Sequence of chain 1.A:
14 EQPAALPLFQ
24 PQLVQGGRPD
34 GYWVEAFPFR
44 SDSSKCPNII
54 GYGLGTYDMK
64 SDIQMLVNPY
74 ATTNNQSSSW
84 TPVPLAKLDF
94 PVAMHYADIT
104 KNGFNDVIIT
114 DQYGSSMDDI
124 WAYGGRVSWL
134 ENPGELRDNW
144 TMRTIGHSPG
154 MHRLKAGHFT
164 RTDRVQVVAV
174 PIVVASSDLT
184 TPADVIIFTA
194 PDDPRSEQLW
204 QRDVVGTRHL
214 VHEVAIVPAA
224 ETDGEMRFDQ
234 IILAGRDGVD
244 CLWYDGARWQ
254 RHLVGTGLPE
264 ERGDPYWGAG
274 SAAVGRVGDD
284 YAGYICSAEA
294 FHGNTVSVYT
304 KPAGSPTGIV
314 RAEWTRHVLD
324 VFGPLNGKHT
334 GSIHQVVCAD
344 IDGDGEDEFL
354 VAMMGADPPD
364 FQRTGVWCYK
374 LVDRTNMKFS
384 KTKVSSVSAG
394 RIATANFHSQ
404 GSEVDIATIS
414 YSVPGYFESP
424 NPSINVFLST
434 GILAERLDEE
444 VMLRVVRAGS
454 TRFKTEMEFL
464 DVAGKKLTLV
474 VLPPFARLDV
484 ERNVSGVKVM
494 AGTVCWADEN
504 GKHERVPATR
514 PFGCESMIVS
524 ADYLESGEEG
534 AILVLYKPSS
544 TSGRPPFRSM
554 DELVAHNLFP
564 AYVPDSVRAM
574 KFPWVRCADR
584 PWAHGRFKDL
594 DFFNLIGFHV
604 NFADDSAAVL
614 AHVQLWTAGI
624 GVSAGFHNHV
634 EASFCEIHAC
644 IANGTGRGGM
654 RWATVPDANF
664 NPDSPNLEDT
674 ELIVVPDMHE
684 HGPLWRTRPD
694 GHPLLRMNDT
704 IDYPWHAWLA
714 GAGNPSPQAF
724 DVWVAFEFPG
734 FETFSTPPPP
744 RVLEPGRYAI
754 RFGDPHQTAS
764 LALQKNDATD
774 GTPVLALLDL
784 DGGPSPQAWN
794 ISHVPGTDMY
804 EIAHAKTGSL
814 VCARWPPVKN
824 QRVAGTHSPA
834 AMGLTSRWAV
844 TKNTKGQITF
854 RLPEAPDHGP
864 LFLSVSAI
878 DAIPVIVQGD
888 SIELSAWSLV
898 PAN

Binding-site contacts:
Ligand atom C1 contacts residue TRP619 of chain 1.A at 4.4 Å (hydrophobic).
Ligand atom C4 contacts residue TRP619 of chain 1.A at 4.2 Å (hydrophobic).
Ligand atom C2 contacts residue GLU639 of chain 1.A at 3.7 Å.
Ligand atom O6 contacts residue PHE590 of chain 1.A at 4.2 Å.
Ligand atom C4 contacts residue ALA627 of chain 1.A at 4.2 Å (hydrophobic).
Ligand atom O5 contacts residue HIS630 of chain 1.A at 4.0 Å.
Ligand atom C4 contacts residue HIS630 of chain 1.A at 4.3 Å.
Ligand atom O3 contacts residue TRP726 of chain 1.A at 3.2 Å (h-bond).
Ligand atom O6 contacts residue HIS630 of chain 1.A at 4.1 Å.
Ligand atom C5 contacts residue ALA627 of chain 1.A at 4.1 Å (hydrophobic).
Ligand atom C6 contacts residue TRP619 of chain 1.A at 4.3 Å (hydrophobic).
Ligand atom C2 contacts residue HIS641 of chain 1.A at 4.0 Å.
Ligand atom O6 contacts residue ALA627 of chain 1.A at 2.8 Å (h-bond).
Ligand atom C1 contacts residue ZN1 of chain 1.D at 4.0 Å.
Ligand atom O6 contacts residue PHE595 of chain 1.A at 4.4 Å.
Ligand atom O6 contacts residue GLY628 of chain 1.A at 3.9 Å.
Ligand atom O2 contacts residue ZN1 of chain 1.D at 3.9 Å.
Ligand atom C1 contacts residue GLU639 of chain 1.A at 4.2 Å.
Ligand atom C6 contacts residue PHE595 of chain 1.A at 3.6 Å (hydrophobic).
Ligand atom C6 contacts residue ALA627 of chain 1.A at 3.3 Å (hydrophobic).
Ligand atom C2 contacts residue HIS630 of chain 1.A at 3.9 Å.
Ligand atom O3 contacts residue HIS641 of chain 1.A at 3.4 Å (h-bond).
Ligand atom C2 contacts residue TRP619 of chain 1.A at 4.2 Å (hydrophobic).
Ligand atom O2 contacts residue HIS632 of chain 1.A at 4.3 Å.
Ligand atom O5 contacts residue TRP619 of chain 1.A at 4.0 Å.
Ligand atom C3 contacts residue TRP619 of chain 1.A at 3.9 Å (hydrophobic).
Ligand atom O2 contacts residue HIS630 of chain 1.A at 4.4 Å.
Ligand atom C5 contacts residue TRP619 of chain 1.A at 4.4 Å (hydrophobic).
Ligand atom C4 contacts residue PHE595 of chain 1.A at 4.4 Å (hydrophobic).
Ligand atom C3 contacts residue HIS641 of chain 1.A at 4.2 Å.
Ligand atom O2 contacts residue HIS641 of chain 1.A at 3.2 Å (h-bond).
Ligand atom C2 contacts residue ZN1 of chain 1.D at 4.1 Å.
Ligand atom O2 contacts residue TRP619 of chain 1.A at 4.5 Å.
Ligand atom C5 contacts residue HIS630 of chain 1.A at 3.8 Å.
Ligand atom C1 contacts residue HIS632 of chain 1.A at 3.8 Å.
Ligand atom O2 contacts residue GLU639 of chain 1.A at 2.7 Å (salt-bridge).
Ligand atom C1 contacts residue HIS630 of chain 1.A at 3.4 Å.
Ligand atom O3 contacts residue TRP619 of chain 1.A at 3.6 Å.

A small-molecule ligand and the protein it binds are described below.
Small molecule (SMILES): O=C1CO[C@H](CO)C=C1O